Binding-site contacts:
Ligand atom C8 contacts residue ASN203 of chain 1.A at 3.8 Å.
Ligand atom O7 contacts residue ASN203 of chain 1.A at 3.7 Å.
Ligand atom O5 contacts residue ASN203 of chain 1.A at 2.4 Å (h-bond).
Ligand atom C7 contacts residue ASN203 of chain 1.A at 3.2 Å.
Ligand atom N2 contacts residue ASN203 of chain 1.A at 2.9 Å (h-bond).
Ligand atom N2 contacts residue THR205 of chain 1.A at 4.3 Å.
Ligand atom C3 contacts residue ASN203 of chain 1.A at 3.8 Å.
Ligand atom C4 contacts residue ASN203 of chain 1.A at 4.3 Å.
Ligand atom C8 contacts residue LYS202 of chain 1.A at 3.4 Å.
Ligand atom C1 contacts residue THR205 of chain 1.A at 3.4 Å.
Ligand atom O6 contacts residue ASN203 of chain 1.A at 4.4 Å.
Ligand atom C1 contacts residue ASN203 of chain 1.A at 1.4 Å.
Ligand atom C2 contacts residue THR205 of chain 1.A at 4.3 Å.
Ligand atom C2 contacts residue ASN203 of chain 1.A at 2.5 Å.
Ligand atom O5 contacts residue THR205 of chain 1.A at 4.3 Å.
Ligand atom C5 contacts residue ASN203 of chain 1.A at 3.7 Å.

Sequence of chain 1.A:
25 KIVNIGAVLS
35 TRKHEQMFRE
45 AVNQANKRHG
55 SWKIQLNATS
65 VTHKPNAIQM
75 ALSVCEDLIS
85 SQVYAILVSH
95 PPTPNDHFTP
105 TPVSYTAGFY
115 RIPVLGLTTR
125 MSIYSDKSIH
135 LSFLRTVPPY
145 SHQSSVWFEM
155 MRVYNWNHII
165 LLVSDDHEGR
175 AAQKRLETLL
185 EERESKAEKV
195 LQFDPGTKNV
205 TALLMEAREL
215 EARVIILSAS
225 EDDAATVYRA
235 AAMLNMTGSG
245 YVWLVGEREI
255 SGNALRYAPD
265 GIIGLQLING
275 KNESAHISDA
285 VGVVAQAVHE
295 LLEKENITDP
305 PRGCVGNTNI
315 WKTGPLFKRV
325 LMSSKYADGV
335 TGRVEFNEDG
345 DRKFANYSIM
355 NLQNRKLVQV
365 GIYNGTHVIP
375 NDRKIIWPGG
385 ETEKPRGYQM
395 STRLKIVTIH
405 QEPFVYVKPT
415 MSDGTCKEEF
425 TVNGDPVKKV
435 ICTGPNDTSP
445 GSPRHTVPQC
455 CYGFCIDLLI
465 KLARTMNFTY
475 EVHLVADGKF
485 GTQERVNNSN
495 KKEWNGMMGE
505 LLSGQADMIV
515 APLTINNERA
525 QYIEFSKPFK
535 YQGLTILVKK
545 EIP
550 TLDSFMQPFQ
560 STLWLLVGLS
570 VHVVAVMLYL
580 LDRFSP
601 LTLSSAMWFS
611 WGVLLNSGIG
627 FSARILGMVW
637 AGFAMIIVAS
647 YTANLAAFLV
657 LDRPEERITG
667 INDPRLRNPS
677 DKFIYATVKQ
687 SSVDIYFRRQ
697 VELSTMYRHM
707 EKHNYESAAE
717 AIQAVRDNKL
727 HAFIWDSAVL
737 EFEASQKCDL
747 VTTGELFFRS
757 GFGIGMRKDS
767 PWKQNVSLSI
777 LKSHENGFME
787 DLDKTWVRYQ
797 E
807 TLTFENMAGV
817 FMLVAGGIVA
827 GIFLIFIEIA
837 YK

A protein and the small-molecule ligand that binds it are described below.
Small molecule (SMILES): CC(=O)N[C@@H]1[C@@H](O)[C@H](O)[C@@H](CO)O[C@H]1O